The small molecule below binds the protein below.
Small molecule (SMILES): O=C(C/C=C\CCn1ccnc1)N[C@@H](Cc1ccc([N+](=O)O)cc1)C(=O)N[C@@H](Cc1ccc(O)cc1)C(=O)O

Sequence of chain 1.B:
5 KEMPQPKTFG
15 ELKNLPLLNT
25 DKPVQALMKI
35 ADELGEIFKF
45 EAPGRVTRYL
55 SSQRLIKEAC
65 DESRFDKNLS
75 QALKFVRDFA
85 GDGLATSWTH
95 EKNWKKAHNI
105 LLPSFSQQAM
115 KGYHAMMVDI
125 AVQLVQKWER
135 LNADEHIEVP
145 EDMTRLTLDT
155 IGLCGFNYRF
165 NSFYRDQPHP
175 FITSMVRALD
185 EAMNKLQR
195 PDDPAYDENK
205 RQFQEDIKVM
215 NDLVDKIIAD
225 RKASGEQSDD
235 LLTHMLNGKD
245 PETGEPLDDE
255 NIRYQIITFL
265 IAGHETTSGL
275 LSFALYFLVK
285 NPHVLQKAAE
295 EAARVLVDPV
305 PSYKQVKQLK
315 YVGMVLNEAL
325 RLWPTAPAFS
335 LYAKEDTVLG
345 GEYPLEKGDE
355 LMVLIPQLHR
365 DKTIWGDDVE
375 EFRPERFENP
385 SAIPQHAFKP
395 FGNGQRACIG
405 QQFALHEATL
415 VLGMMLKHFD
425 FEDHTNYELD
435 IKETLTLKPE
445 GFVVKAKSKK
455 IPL

Binding-site contacts:
Ligand atom C contacts residue GLN75 of chain 1.B at 3.5 Å.
Ligand atom O contacts residue TYR53 of chain 1.B at 2.7 Å (h-bond).
Ligand atom OXT contacts residue GLN75 of chain 1.B at 2.8 Å (h-bond).
Ligand atom OXT contacts residue ARG49 of chain 1.B at 2.8 Å (salt-bridge).
Ligand atom O26 contacts residue ALA332 of chain 1.B at 3.5 Å.
Ligand atom O2 contacts residue MET187 of chain 1.B at 3.4 Å.
Ligand atom CD1 contacts residue TYR53 of chain 1.B at 3.3 Å (hydrophobic).
Ligand atom OXT contacts residue SER74 of chain 1.B at 3.6 Å.
Ligand atom C27 contacts residue LEU439 of chain 1.B at 3.5 Å (hydrophobic).
Ligand atom CG contacts residue LEU22 of chain 1.B at 3.4 Å (hydrophobic).
Ligand atom OH contacts residue ALA46 of chain 1.B at 3.2 Å.
Ligand atom CE1 contacts residue PRO27 of chain 1.B at 3.5 Å (hydrophobic).
Ligand atom O contacts residue MET356 of chain 1.B at 3.7 Å.
Ligand atom CD1 contacts residue LEU22 of chain 1.B at 3.7 Å (hydrophobic).
Ligand atom CE2 contacts residue PRO27 of chain 1.B at 3.6 Å (hydrophobic).
Ligand atom CZ contacts residue PRO27 of chain 1.B at 3.5 Å (hydrophobic).
Ligand atom C contacts residue SER74 of chain 1.B at 3.7 Å.
Ligand atom CE1 contacts residue ARG49 of chain 1.B at 3.3 Å.
Ligand atom O contacts residue SER74 of chain 1.B at 3.5 Å.
Ligand atom CZ contacts residue ARG49 of chain 1.B at 3.1 Å.
Ligand atom O1 contacts residue GLN191 of chain 1.B at 3.1 Å.
Ligand atom CA contacts residue TYR53 of chain 1.B at 3.7 Å (hydrophobic).
Ligand atom C28 contacts residue LEU439 of chain 1.B at 3.6 Å (hydrophobic).
Ligand atom CB contacts residue VAL28 of chain 1.B at 3.5 Å (hydrophobic).
Ligand atom CD2 contacts residue ARG49 of chain 1.B at 3.6 Å.
Ligand atom O2 contacts residue GLN191 of chain 1.B at 3.3 Å.
Ligand atom CB contacts residue TYR53 of chain 1.B at 3.6 Å (hydrophobic).
Ligand atom O1 contacts residue LEU22 of chain 1.B at 3.4 Å.
Ligand atom O2 contacts residue LEU190 of chain 1.B at 3.6 Å.
Ligand atom OH contacts residue ARG49 of chain 1.B at 3.1 Å.
Ligand atom CE2 contacts residue ARG49 of chain 1.B at 3.3 Å.
Ligand atom O1 contacts residue LEU190 of chain 1.B at 3.5 Å.
Ligand atom O contacts residue GLN75 of chain 1.B at 3.4 Å (h-bond).
Ligand atom CZ contacts residue LEU190 of chain 1.B at 3.7 Å (hydrophobic).
Ligand atom CD1 contacts residue ARG49 of chain 1.B at 3.6 Å.
Ligand atom N1 contacts residue LEU190 of chain 1.B at 3.6 Å.
Ligand atom N1 contacts residue GLN191 of chain 1.B at 3.6 Å.
Ligand atom O26 contacts residue MET356 of chain 1.B at 3.5 Å.
Ligand atom O contacts residue ALA76 of chain 1.B at 2.8 Å (h-bond).
Ligand atom CD2 contacts residue LEU22 of chain 1.B at 3.5 Å (hydrophobic).